Sequence of chain 13.A:
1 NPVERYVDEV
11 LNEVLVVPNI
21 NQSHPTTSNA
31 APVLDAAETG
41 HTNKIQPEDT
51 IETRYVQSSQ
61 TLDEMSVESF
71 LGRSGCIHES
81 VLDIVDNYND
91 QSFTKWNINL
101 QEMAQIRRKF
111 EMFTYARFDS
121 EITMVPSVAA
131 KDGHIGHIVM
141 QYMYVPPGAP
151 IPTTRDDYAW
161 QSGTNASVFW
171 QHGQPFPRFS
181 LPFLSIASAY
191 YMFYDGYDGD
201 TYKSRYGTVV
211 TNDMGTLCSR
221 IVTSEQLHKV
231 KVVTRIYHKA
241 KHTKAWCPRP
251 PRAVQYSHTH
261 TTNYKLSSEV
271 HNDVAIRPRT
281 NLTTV

Sequence of chain 13.C:
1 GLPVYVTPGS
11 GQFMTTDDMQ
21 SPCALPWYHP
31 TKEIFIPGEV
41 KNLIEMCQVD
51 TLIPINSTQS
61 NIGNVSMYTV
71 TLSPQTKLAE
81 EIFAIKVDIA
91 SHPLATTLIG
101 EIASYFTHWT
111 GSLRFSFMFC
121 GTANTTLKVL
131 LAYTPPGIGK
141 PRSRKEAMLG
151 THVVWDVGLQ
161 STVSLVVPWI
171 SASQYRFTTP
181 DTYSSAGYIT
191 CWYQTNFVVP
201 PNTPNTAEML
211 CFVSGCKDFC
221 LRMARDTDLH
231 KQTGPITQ

This small molecule binds to this protein.
Small molecule (SMILES): Cc1cc(CCCOc2c(C)cc(-c3noc(C(F)(F)F)n3)cc2C)on1

Binding-site contacts:
Ligand atom F1 contacts residue LEU217 of chain 13.A at 3.4 Å.
Ligand atom C6B contacts residue LEU181 of chain 13.A at 3.4 Å (hydrophobic).
Ligand atom CM3 contacts residue TYR190 of chain 13.A at 3.5 Å (hydrophobic).
Ligand atom N3A contacts residue PHE179 of chain 13.A at 3.2 Å.
Ligand atom F1 contacts residue PHE179 of chain 13.A at 3.8 Å.
Ligand atom O1A contacts residue TYR144 of chain 13.A at 3.1 Å.
Ligand atom C5B contacts residue LEU181 of chain 13.A at 3.4 Å (hydrophobic).
Ligand atom N1A contacts residue TYR144 of chain 13.A at 3.1 Å.
Ligand atom F2 contacts residue PHE179 of chain 13.A at 3.3 Å.
Ligand atom N3A contacts residue TYR144 of chain 13.A at 3.7 Å.
Ligand atom C4 contacts residue TYR190 of chain 13.A at 3.4 Å (hydrophobic).
Ligand atom F2 contacts residue VAL168 of chain 13.A at 2.6 Å.
Ligand atom F3 contacts residue TYR144 of chain 13.A at 2.9 Å.
Ligand atom N1A contacts residue LEU181 of chain 13.A at 3.7 Å.
Ligand atom C1C contacts residue MET214 of chain 13.A at 3.5 Å (hydrophobic).
Ligand atom O1 contacts residue MET214 of chain 13.A at 3.5 Å (h-bond).
Ligand atom F1 contacts residue TYR142 of chain 13.A at 3.6 Å.
Ligand atom C3A contacts residue TYR144 of chain 13.A at 3.4 Å (hydrophobic).
Ligand atom CM3 contacts residue ASN212 of chain 13.A at 3.5 Å.
Ligand atom F3 contacts residue MET143 of chain 13.A at 3.3 Å.
Ligand atom C3A contacts residue PHE179 of chain 13.A at 3.4 Å (hydrophobic).
Ligand atom F3 contacts residue ALA166 of chain 13.A at 2.8 Å.
Ligand atom C2A contacts residue TYR144 of chain 13.A at 3.5 Å (hydrophobic).
Ligand atom CM2 contacts residue ILE122 of chain 13.A at 3.5 Å (hydrophobic).
Ligand atom CM4 contacts residue TYR142 of chain 13.A at 3.5 Å (hydrophobic).
Ligand atom O1B contacts residue ILE98 of chain 13.A at 3.0 Å.
Ligand atom CM6 contacts residue LEU184 of chain 13.A at 3.0 Å (hydrophobic).
Ligand atom C1B contacts residue ILE98 of chain 13.A at 3.6 Å (hydrophobic).
Ligand atom F2 contacts residue TYR142 of chain 13.A at 3.6 Å.
Ligand atom C4B contacts residue LEU181 of chain 13.A at 3.5 Å (hydrophobic).
Ligand atom C5B contacts residue TYR144 of chain 13.A at 3.5 Å (hydrophobic).
Ligand atom CM6 contacts residue MET214 of chain 13.A at 3.5 Å (hydrophobic).
Ligand atom F3 contacts residue SER167 of chain 13.A at 3.8 Å.
Ligand atom F3 contacts residue TYR142 of chain 13.A at 2.8 Å.
Ligand atom N1A contacts residue PHE179 of chain 13.A at 3.7 Å.
Ligand atom C1B contacts residue LEU181 of chain 13.A at 3.7 Å (hydrophobic).
Ligand atom CM4 contacts residue PHE179 of chain 13.A at 3.8 Å (hydrophobic).
Ligand atom CM6 contacts residue TYR144 of chain 13.A at 3.3 Å (hydrophobic).
Ligand atom C2A contacts residue PHE179 of chain 13.A at 3.6 Å (hydrophobic).
Ligand atom C5 contacts residue MET214 of chain 13.A at 3.5 Å (hydrophobic).